Sequence of chain 1.A:
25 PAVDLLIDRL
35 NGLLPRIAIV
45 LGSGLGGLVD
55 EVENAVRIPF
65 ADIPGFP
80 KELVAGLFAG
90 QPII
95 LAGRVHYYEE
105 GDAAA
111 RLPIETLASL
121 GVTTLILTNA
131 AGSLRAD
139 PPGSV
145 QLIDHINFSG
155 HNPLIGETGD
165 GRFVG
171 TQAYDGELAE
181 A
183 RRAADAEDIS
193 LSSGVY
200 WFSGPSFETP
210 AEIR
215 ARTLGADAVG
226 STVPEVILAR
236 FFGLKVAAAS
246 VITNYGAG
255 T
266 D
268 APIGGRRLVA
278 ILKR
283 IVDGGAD

The small molecule below binds the protein below.
Small molecule (SMILES): O=c1[nH]cnc2nc[nH]c12

Binding-site contacts:
Ligand atom N7 contacts residue THR248 of chain 1.A at 3.5 Å (h-bond).
Ligand atom N7 contacts residue GLY132 of chain 1.A at 3.4 Å (h-bond).
Ligand atom N1 contacts residue VAL223 of chain 1.A at 3.6 Å.
Ligand atom N3 contacts residue MSE225 of chain 1.A at 3.7 Å.
Ligand atom C6 contacts residue GLY132 of chain 1.A at 3.8 Å.
Ligand atom C6 contacts residue PHE206 of chain 1.A at 3.9 Å (hydrophobic).
Ligand atom C5 contacts residue GLY132 of chain 1.A at 3.5 Å.
Ligand atom C8 contacts residue ALA130 of chain 1.A at 3.8 Å (hydrophobic).
Ligand atom C8 contacts residue GLY132 of chain 1.A at 4.0 Å.
Ligand atom O6 contacts residue ASN249 of chain 1.A at 2.9 Å (h-bond).
Ligand atom C4 contacts residue VAL223 of chain 1.A at 4.1 Å (hydrophobic).
Ligand atom C8 contacts residue ALA131 of chain 1.A at 3.7 Å (hydrophobic).
Ligand atom C5 contacts residue PHE206 of chain 1.A at 4.0 Å (hydrophobic).
Ligand atom C2 contacts residue GLY224 of chain 1.A at 3.8 Å.
Ligand atom C8 contacts residue THR248 of chain 1.A at 3.4 Å.
Ligand atom C2 contacts residue MSE225 of chain 1.A at 3.7 Å.
Ligand atom O6 contacts residue GLY132 of chain 1.A at 3.6 Å.
Ligand atom N3 contacts residue VAL223 of chain 1.A at 4.0 Å.
Ligand atom C2 contacts residue GLU207 of chain 1.A at 3.3 Å.
Ligand atom C6 contacts residue VAL223 of chain 1.A at 4.0 Å (hydrophobic).
Ligand atom N1 contacts residue GLU207 of chain 1.A at 2.8 Å (salt-bridge).
Ligand atom C5 contacts residue VAL223 of chain 1.A at 4.1 Å (hydrophobic).
Ligand atom N1 contacts residue PHE206 of chain 1.A at 3.7 Å.
Ligand atom C4 contacts residue GLY132 of chain 1.A at 4.2 Å.
Ligand atom N9 contacts residue ALA131 of chain 1.A at 4.1 Å.
Ligand atom C5 contacts residue ALA131 of chain 1.A at 4.0 Å (hydrophobic).
Ligand atom N7 contacts residue ALA131 of chain 1.A at 3.4 Å.
Ligand atom N3 contacts residue GLY224 of chain 1.A at 3.6 Å.
Ligand atom O6 contacts residue VAL223 of chain 1.A at 4.0 Å.
Ligand atom C5 contacts residue ASN249 of chain 1.A at 3.6 Å.
Ligand atom N3 contacts residue PHE206 of chain 1.A at 4.2 Å.
Ligand atom C8 contacts residue ASN249 of chain 1.A at 3.6 Å.
Ligand atom C4 contacts residue PHE206 of chain 1.A at 4.1 Å (hydrophobic).
Ligand atom O6 contacts residue GLU207 of chain 1.A at 3.8 Å.
Ligand atom C6 contacts residue GLU207 of chain 1.A at 3.7 Å.
Ligand atom C2 contacts residue PHE206 of chain 1.A at 4.0 Å (hydrophobic).
Ligand atom C2 contacts residue VAL223 of chain 1.A at 4.0 Å (hydrophobic).
Ligand atom N7 contacts residue ASN249 of chain 1.A at 2.7 Å (h-bond).
Ligand atom C6 contacts residue ASN249 of chain 1.A at 3.8 Å.
Ligand atom N9 contacts residue ALA130 of chain 1.A at 3.6 Å.